Binding-site contacts:
Ligand atom N07 contacts residue ASN176 of chain 2.A at 2.9 Å (h-bond).
Ligand atom C12 contacts residue TYR148 of chain 2.A at 3.6 Å (hydrophobic).
Ligand atom C04 contacts residue TRP207 of chain 2.A at 4.0 Å (hydrophobic).
Ligand atom C12 contacts residue VAL152 of chain 2.A at 4.1 Å (hydrophobic).
Ligand atom C05 contacts residue TRP207 of chain 2.A at 3.6 Å (hydrophobic).
Ligand atom C14 contacts residue GLY106 of chain 2.A at 4.1 Å.
Ligand atom O15 contacts residue GLY106 of chain 2.A at 3.4 Å.
Ligand atom N07 contacts residue TRP207 of chain 2.A at 4.0 Å.
Ligand atom O10 contacts residue PHE110 of chain 2.A at 3.3 Å.
Ligand atom C04 contacts residue ASN176 of chain 2.A at 3.8 Å.
Ligand atom C08 contacts residue ASN179 of chain 2.A at 3.6 Å.
Ligand atom O10 contacts residue ASN179 of chain 2.A at 2.8 Å (h-bond).
Ligand atom C04 contacts residue THR149 of chain 2.A at 3.3 Å.
Ligand atom C05 contacts residue PHE110 of chain 2.A at 3.2 Å (hydrophobic).
Ligand atom C14 contacts residue TRP103 of chain 2.A at 3.6 Å (hydrophobic).
Ligand atom N07 contacts residue PHE110 of chain 2.A at 3.2 Å.
Ligand atom C08 contacts residue PHE110 of chain 2.A at 3.4 Å (hydrophobic).
Ligand atom C13 contacts residue TRP103 of chain 2.A at 3.6 Å (hydrophobic).
Ligand atom C13 contacts residue TYR148 of chain 2.A at 3.8 Å (hydrophobic).
Ligand atom O15 contacts residue TRP103 of chain 2.A at 3.4 Å.
Ligand atom C08 contacts residue ASN176 of chain 2.A at 3.6 Å.
Ligand atom C11 contacts residue TYR148 of chain 2.A at 3.3 Å (hydrophobic).
Ligand atom C04 contacts residue PHE110 of chain 2.A at 3.8 Å (hydrophobic).
Ligand atom C11 contacts residue TRP145 of chain 2.A at 4.0 Å (hydrophobic).
Ligand atom C09 contacts residue ASN176 of chain 2.A at 3.5 Å.
Ligand atom C04 contacts residue TRP145 of chain 2.A at 4.1 Å (hydrophobic).
Ligand atom C06 contacts residue ILE107 of chain 2.A at 3.7 Å (hydrophobic).
Ligand atom C06 contacts residue PHE110 of chain 2.A at 3.5 Å (hydrophobic).
Ligand atom C06 contacts residue GLY106 of chain 2.A at 4.0 Å.
Ligand atom C01 contacts residue TRP207 of chain 2.A at 4.0 Å (hydrophobic).
Ligand atom C06 contacts residue TRP207 of chain 2.A at 3.6 Å (hydrophobic).
Ligand atom C01 contacts residue GLY106 of chain 2.A at 3.5 Å.
Ligand atom C12 contacts residue THR149 of chain 2.A at 3.7 Å.
Ligand atom C05 contacts residue ASN176 of chain 2.A at 3.7 Å.
Ligand atom C01 contacts residue ILE107 of chain 2.A at 3.4 Å (hydrophobic).
Ligand atom C12 contacts residue TRP103 of chain 2.A at 3.8 Å (hydrophobic).
Ligand atom C09 contacts residue PHE110 of chain 2.A at 4.0 Å (hydrophobic).
Ligand atom C11 contacts residue THR149 of chain 2.A at 3.2 Å.
Ligand atom C03 contacts residue THR149 of chain 2.A at 3.4 Å.
Ligand atom C09 contacts residue ASN179 of chain 2.A at 3.7 Å.

A small-molecule ligand and the protein it binds are described below.
Small molecule (SMILES): CC(=O)Nc1ccc2c(c1)CCCC2=O

Sequence of chain 2.A:
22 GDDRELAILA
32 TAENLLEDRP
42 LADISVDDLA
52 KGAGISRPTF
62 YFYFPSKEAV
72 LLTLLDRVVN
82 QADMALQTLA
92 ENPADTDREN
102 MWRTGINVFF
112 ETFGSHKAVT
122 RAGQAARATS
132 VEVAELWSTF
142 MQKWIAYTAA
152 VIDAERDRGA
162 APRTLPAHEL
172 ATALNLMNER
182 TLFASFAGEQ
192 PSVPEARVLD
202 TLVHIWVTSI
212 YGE